Binding-site contacts:
Ligand atom O7 contacts residue ASN654 of chain 1.A at 3.1 Å (h-bond).
Ligand atom C8 contacts residue ASN654 of chain 1.A at 4.3 Å.
Ligand atom C3 contacts residue ASN654 of chain 1.A at 3.8 Å.
Ligand atom C4 contacts residue ASN654 of chain 1.A at 4.3 Å.
Ligand atom C1 contacts residue ASN654 of chain 1.A at 1.5 Å.
Ligand atom N2 contacts residue ASN654 of chain 1.A at 2.9 Å (h-bond).
Ligand atom C7 contacts residue ASN654 of chain 1.A at 3.2 Å.
Ligand atom C2 contacts residue ASN654 of chain 1.A at 2.5 Å.
Ligand atom O5 contacts residue ASN654 of chain 1.A at 2.4 Å (h-bond).
Ligand atom C5 contacts residue ASN654 of chain 1.A at 3.7 Å.

Sequence of chain 1.A:
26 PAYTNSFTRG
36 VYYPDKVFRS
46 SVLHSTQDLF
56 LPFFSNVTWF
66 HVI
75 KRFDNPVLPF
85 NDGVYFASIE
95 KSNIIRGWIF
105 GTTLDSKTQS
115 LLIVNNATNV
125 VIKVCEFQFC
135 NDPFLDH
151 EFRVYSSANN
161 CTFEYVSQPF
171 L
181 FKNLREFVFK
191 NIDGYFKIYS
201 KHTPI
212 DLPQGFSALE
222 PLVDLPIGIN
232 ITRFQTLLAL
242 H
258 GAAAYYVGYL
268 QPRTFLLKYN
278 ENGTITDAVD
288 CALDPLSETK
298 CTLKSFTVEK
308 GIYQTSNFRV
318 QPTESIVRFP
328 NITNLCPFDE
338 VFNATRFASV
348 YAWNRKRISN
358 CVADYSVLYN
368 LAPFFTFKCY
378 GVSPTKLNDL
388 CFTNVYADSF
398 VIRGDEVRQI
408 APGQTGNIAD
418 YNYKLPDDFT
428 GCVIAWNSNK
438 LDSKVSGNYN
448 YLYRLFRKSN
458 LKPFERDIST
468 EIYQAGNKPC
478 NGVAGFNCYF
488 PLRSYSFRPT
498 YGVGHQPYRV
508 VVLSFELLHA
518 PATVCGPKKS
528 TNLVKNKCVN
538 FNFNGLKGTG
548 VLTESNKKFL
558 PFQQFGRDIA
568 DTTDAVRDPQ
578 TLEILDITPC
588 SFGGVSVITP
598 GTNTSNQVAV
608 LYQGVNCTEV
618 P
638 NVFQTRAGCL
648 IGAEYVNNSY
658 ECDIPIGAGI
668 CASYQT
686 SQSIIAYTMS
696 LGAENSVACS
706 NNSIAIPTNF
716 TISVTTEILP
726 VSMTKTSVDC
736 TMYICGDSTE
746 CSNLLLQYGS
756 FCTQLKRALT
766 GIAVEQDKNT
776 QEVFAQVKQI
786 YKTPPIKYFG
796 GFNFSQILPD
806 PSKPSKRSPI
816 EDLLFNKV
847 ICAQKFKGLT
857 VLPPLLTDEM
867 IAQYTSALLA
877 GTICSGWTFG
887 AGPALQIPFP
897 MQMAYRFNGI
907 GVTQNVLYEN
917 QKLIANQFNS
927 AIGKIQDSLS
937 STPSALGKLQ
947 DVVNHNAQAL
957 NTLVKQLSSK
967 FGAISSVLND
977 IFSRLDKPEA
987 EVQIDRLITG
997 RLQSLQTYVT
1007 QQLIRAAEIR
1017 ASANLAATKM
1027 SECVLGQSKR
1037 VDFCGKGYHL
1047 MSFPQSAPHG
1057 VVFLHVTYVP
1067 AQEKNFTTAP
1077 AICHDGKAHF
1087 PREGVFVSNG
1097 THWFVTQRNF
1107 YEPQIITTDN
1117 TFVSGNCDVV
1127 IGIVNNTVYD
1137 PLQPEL

A small-molecule ligand and the protein it binds are described below.
Small molecule (SMILES): CC(=O)N[C@@H]1[C@@H](O)[C@H](O)[C@@H](CO)O[C@H]1O